Sequence of chain 56.F:
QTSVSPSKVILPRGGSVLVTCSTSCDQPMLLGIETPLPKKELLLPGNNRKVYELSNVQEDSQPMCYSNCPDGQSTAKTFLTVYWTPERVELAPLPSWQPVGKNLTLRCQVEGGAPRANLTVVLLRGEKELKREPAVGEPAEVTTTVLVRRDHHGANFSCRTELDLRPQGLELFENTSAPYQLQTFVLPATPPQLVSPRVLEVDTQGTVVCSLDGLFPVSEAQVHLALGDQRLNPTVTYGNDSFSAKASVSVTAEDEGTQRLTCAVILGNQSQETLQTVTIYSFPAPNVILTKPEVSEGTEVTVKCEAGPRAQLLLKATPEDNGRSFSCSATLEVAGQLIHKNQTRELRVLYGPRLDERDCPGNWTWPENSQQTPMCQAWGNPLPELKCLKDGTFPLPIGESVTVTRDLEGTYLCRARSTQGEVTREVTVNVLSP

Binding-site contacts:
Ligand atom C1 contacts residue ASN118 of chain 56.F at 1.6 Å.
Ligand atom O5 contacts residue ASN118 of chain 56.F at 1.8 Å (h-bond).
Ligand atom C6 contacts residue ALA117 of chain 56.F at 3.6 Å (hydrophobic).
Ligand atom N2 contacts residue ASN118 of chain 56.F at 3.6 Å.
Ligand atom C3 contacts residue ASN118 of chain 56.F at 3.8 Å.
Ligand atom C7 contacts residue ASN118 of chain 56.F at 3.9 Å.
Ligand atom C5 contacts residue ALA117 of chain 56.F at 4.2 Å (hydrophobic).
Ligand atom O7 contacts residue ASN118 of chain 56.F at 3.5 Å (h-bond).
Ligand atom O6 contacts residue ASN118 of chain 56.F at 4.0 Å.
Ligand atom O5 contacts residue GLN168 of chain 56.F at 4.0 Å.
Ligand atom C7 contacts residue PRO167 of chain 56.F at 3.9 Å (hydrophobic).
Ligand atom N2 contacts residue PRO167 of chain 56.F at 4.0 Å.
Ligand atom C1 contacts residue ALA117 of chain 56.F at 3.9 Å (hydrophobic).
Ligand atom C6 contacts residue ASN118 of chain 56.F at 4.0 Å.
Ligand atom O6 contacts residue ALA117 of chain 56.F at 2.3 Å.
Ligand atom C4 contacts residue ALA117 of chain 56.F at 4.2 Å (hydrophobic).
Ligand atom C5 contacts residue ASN118 of chain 56.F at 3.2 Å.
Ligand atom O7 contacts residue ALA117 of chain 56.F at 4.5 Å.
Ligand atom C1 contacts residue PRO167 of chain 56.F at 4.4 Å (hydrophobic).
Ligand atom C2 contacts residue ASN118 of chain 56.F at 2.7 Å.
Ligand atom C1 contacts residue GLN168 of chain 56.F at 4.0 Å.
Ligand atom C5 contacts residue GLN168 of chain 56.F at 4.5 Å.
Ligand atom C4 contacts residue ASN118 of chain 56.F at 3.8 Å.
Ligand atom C8 contacts residue ASP164 of chain 56.F at 4.5 Å.
Ligand atom C2 contacts residue ALA117 of chain 56.F at 4.0 Å (hydrophobic).
Ligand atom C8 contacts residue PRO167 of chain 56.F at 3.7 Å (hydrophobic).
Ligand atom O5 contacts residue ALA117 of chain 56.F at 3.5 Å (h-bond).

This protein binds this small molecule.
Small molecule (SMILES): CC(=O)N[C@@H]1[C@@H](O)[C@H](O)[C@@H](CO)O[C@H]1O